Sequence of chain 1.B:
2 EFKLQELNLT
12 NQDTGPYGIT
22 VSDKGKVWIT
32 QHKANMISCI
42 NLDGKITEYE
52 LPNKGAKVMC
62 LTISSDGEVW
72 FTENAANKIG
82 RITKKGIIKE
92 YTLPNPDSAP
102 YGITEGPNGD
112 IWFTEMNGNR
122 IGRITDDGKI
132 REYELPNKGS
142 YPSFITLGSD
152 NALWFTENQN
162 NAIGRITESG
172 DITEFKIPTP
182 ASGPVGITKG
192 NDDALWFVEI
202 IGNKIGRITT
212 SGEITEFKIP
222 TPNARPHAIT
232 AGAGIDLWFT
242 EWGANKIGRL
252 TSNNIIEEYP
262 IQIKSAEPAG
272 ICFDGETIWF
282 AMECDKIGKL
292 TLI

Sequence of chain 1.A:
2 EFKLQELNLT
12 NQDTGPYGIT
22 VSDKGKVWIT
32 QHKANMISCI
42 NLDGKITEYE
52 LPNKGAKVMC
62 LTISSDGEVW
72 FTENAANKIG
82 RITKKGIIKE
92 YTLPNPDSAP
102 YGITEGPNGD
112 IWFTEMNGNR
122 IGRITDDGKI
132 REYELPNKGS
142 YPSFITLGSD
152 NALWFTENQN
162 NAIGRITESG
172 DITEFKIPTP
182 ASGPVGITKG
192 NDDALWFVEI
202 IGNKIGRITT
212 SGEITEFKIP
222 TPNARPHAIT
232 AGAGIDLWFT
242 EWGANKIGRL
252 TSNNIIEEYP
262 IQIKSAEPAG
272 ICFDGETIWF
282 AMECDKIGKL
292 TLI

Binding-site contacts:
Ligand atom OD1 contacts residue SER66 of chain 1.A at 3.4 Å (h-bond).
Ligand atom CD2 contacts residue SER144 of chain 1.B at 3.3 Å.
Ligand atom O contacts residue ILE201 of chain 1.B at 3.2 Å.
Ligand atom CG2 contacts residue ASN152 of chain 1.A at 3.1 Å.
Ligand atom O contacts residue MG1 of chain 1.H at 2.1 Å.
Ligand atom CE contacts residue MET117 of chain 1.B at 3.2 Å (hydrophobic).
Ligand atom CB contacts residue GLU268 of chain 1.B at 3.4 Å.
Ligand atom CD1 contacts residue TYR102 of chain 1.B at 3.2 Å (hydrophobic).
Ligand atom C2 contacts residue SER66 of chain 1.A at 3.2 Å.
Ligand atom O contacts residue TYR18 of chain 1.B at 2.6 Å (h-bond).
Ligand atom CG2 contacts residue TRP243 of chain 1.B at 3.3 Å (hydrophobic).
Ligand atom OD1 contacts residue ARG226 of chain 1.B at 3.4 Å (salt-bridge).
Ligand atom CB contacts residue MG1 of chain 1.H at 2.8 Å.
Ligand atom CA contacts residue TRP243 of chain 1.B at 3.3 Å (hydrophobic).
Ligand atom C contacts residue ILE201 of chain 1.B at 3.6 Å (hydrophobic).
Ligand atom N contacts residue TRP243 of chain 1.B at 3.6 Å.
Ligand atom C contacts residue MG1 of chain 1.H at 3.1 Å.
Ligand atom CG contacts residue MET117 of chain 1.B at 3.6 Å (hydrophobic).
Ligand atom C7 contacts residue GLN160 of chain 1.B at 3.2 Å.
Ligand atom O contacts residue GLU284 of chain 1.B at 3.2 Å (salt-bridge).
Ligand atom OG1 contacts residue MG1 of chain 1.H at 1.7 Å.
Ligand atom C7 contacts residue ASP24 of chain 1.A at 3.3 Å.
Ligand atom OG1 contacts residue GLU268 of chain 1.B at 2.5 Å (salt-bridge).
Ligand atom CD contacts residue ASN152 of chain 1.A at 3.2 Å.
Ligand atom C contacts residue TYR18 of chain 1.B at 3.5 Å (hydrophobic).
Ligand atom CZ2 contacts residue GLU106 of chain 1.A at 3.4 Å.
Ligand atom O contacts residue GLU268 of chain 1.B at 3.0 Å (salt-bridge).
Ligand atom C8 contacts residue ASN159 of chain 1.B at 3.3 Å.
Ligand atom CE contacts residue SER144 of chain 1.B at 3.4 Å.
Ligand atom C6 contacts residue ALA182 of chain 1.B at 3.5 Å (hydrophobic).
Ligand atom C3 contacts residue SER66 of chain 1.A at 3.3 Å.
Ligand atom CA contacts residue MG1 of chain 1.H at 3.4 Å.
Ligand atom C8 contacts residue GLN160 of chain 1.B at 3.1 Å.
Ligand atom N1 contacts residue ASP24 of chain 1.A at 3.0 Å (salt-bridge).
Ligand atom CB contacts residue TRP243 of chain 1.B at 3.5 Å (hydrophobic).
Ligand atom C5 contacts residue ALA182 of chain 1.B at 3.1 Å (hydrophobic).
Ligand atom CB contacts residue HIS228 of chain 1.B at 3.5 Å.
Ligand atom CG contacts residue GLU284 of chain 1.B at 3.5 Å.
Ligand atom O contacts residue HIS228 of chain 1.B at 2.9 Å (h-bond).
Ligand atom CG2 contacts residue DOL1 of chain 1.J at 3.5 Å.

A small-molecule ligand and the protein it binds are described below.
Small molecule (SMILES): CC[C@H]1NC(=O)[C@@H](NC(=O)c2ncccc2O)[C@@H](C)OC(=O)[C@H](c2ccccc2)NC(=O)[C@@H]2CC(=O)C(CS[C@H]3CN4CCC3CC4)CN2C(=O)[C@H](Cc2ccc(N(C)C)cc2)N(C)C(=O)[C@@H]2CCCN2C1=O